Sequence of chain 1.A:
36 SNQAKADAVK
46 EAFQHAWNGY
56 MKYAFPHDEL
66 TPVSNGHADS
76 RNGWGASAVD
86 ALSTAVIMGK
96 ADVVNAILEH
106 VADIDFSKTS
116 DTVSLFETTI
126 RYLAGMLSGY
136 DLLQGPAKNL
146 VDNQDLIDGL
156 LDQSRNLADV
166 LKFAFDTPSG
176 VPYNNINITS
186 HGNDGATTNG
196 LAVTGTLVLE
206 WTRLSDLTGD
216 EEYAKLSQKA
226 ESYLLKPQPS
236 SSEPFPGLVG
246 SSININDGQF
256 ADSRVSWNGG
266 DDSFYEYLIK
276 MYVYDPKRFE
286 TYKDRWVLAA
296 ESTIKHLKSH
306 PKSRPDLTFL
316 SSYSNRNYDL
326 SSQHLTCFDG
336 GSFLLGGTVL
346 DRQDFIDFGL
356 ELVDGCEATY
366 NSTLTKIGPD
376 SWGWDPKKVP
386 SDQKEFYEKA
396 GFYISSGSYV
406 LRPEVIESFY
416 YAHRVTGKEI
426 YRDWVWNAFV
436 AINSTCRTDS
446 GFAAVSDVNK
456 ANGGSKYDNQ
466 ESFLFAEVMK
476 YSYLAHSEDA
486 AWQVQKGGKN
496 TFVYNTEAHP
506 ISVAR

This small molecule binds to this protein.
Small molecule (SMILES): CC(=O)N[C@H]1[C@@H](O[C@H]2[C@H](O)[C@@H](NC(C)=O)CO[C@@H]2CO)O[C@H](CO)[C@@H](O)[C@@H]1O

Binding-site contacts:
Ligand atom O6 contacts residue SER185 of chain 1.A at 4.0 Å.
Ligand atom C5 contacts residue ASN182 of chain 1.A at 3.6 Å.
Ligand atom O5 contacts residue THR184 of chain 1.A at 3.5 Å (h-bond).
Ligand atom C2 contacts residue ASN182 of chain 1.A at 2.4 Å.
Ligand atom C1 contacts residue THR184 of chain 1.A at 3.4 Å.
Ligand atom C1 contacts residue SER185 of chain 1.A at 3.9 Å.
Ligand atom C6 contacts residue SER185 of chain 1.A at 3.6 Å.
Ligand atom C4 contacts residue ASN182 of chain 1.A at 4.2 Å.
Ligand atom C5 contacts residue SER185 of chain 1.A at 4.1 Å.
Ligand atom O5 contacts residue ASN182 of chain 1.A at 2.4 Å (h-bond).
Ligand atom O7 contacts residue ASN182 of chain 1.A at 3.8 Å.
Ligand atom C5 contacts residue THR184 of chain 1.A at 3.5 Å.
Ligand atom C3 contacts residue ASN182 of chain 1.A at 3.8 Å.
Ligand atom N2 contacts residue ASN182 of chain 1.A at 2.9 Å (h-bond).
Ligand atom C1 contacts residue ASN182 of chain 1.A at 1.4 Å.
Ligand atom C7 contacts residue ASN182 of chain 1.A at 3.8 Å.
Ligand atom O6 contacts residue THR184 of chain 1.A at 3.9 Å.
Ligand atom O5 contacts residue SER185 of chain 1.A at 3.2 Å (h-bond).
Ligand atom C7 contacts residue SER115 of chain 1.A at 4.2 Å.
Ligand atom C6 contacts residue THR184 of chain 1.A at 4.2 Å.
Ligand atom C8 contacts residue SER115 of chain 1.A at 3.3 Å.